Binding-site contacts:
Ligand atom C4 contacts residue ASN114 of chain 1.B at 4.3 Å.
Ligand atom C5 contacts residue ASN114 of chain 1.B at 3.7 Å.
Ligand atom C7 contacts residue ASN114 of chain 1.B at 4.1 Å.
Ligand atom C2 contacts residue ASN114 of chain 1.B at 2.6 Å.
Ligand atom C1 contacts residue ASN114 of chain 1.B at 1.4 Å.
Ligand atom N2 contacts residue ASN114 of chain 1.B at 3.0 Å (h-bond).
Ligand atom O7 contacts residue ASN114 of chain 1.B at 4.3 Å.
Ligand atom C3 contacts residue ASN114 of chain 1.B at 3.9 Å.
Ligand atom O5 contacts residue ASN114 of chain 1.B at 2.4 Å (h-bond).

The small molecule below binds the protein below.
Small molecule (SMILES): CC(=O)N[C@@H]1[C@@H](O)[C@H](O)[C@@H](CO)O[C@H]1O

Sequence of chain 1.B:
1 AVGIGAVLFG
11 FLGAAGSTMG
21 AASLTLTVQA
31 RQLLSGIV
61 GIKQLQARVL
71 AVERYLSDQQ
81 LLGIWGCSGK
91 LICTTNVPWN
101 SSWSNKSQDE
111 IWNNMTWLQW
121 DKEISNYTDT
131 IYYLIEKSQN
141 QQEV